This small molecule binds to this protein.
Small molecule (SMILES): Cc1cc(C(=O)N[C@@H](CC(=O)N2CCCC[C@@H]2C)C(=O)N[C@@H](C)C(=O)NCc2ccc(F)cc2F)no1

Sequence of chain 1.X:
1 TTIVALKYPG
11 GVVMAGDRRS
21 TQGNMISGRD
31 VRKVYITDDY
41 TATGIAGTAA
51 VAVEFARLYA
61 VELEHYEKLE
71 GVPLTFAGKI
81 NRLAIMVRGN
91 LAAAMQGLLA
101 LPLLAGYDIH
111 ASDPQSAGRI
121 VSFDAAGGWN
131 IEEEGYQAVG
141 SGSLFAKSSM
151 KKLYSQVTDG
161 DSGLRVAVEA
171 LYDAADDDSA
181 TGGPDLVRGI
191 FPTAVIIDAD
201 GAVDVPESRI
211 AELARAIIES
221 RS

Binding-site contacts:
Ligand atom C01 contacts residue CIT1 of chain 1.HB at 3.5 Å.
Ligand atom C29 contacts residue CIT1 of chain 1.HB at 3.5 Å.
Ligand atom N28 contacts residue GLY47 of chain 1.W at 2.9 Å (h-bond).
Ligand atom C07 contacts residue ASP124 of chain 1.X at 3.2 Å.
Ligand atom N03 contacts residue THR21 of chain 1.W at 2.7 Å (h-bond).
Ligand atom C29 contacts residue THR1 of chain 1.W at 3.1 Å.
Ligand atom C13 contacts residue ASP124 of chain 1.X at 3.5 Å.
Ligand atom C02 contacts residue THR21 of chain 1.W at 3.6 Å.
Ligand atom C31 contacts residue LYS33 of chain 1.W at 3.6 Å.
Ligand atom C08 contacts residue SER27 of chain 1.W at 3.4 Å.
Ligand atom C06 contacts residue ASP124 of chain 1.X at 3.5 Å.
Ligand atom F34 contacts residue ALA52 of chain 1.W at 3.5 Å.
Ligand atom N17 contacts residue ASP124 of chain 1.X at 2.6 Å (salt-bridge).
Ligand atom N10 contacts residue SER20 of chain 1.W at 3.6 Å (h-bond).
Ligand atom N28 contacts residue CIT1 of chain 1.HB at 3.3 Å (h-bond).
Ligand atom O24 contacts residue ALA126 of chain 1.X at 3.5 Å (h-bond).
Ligand atom C16 contacts residue SER20 of chain 1.W at 3.4 Å.
Ligand atom C13 contacts residue PHE123 of chain 1.X at 3.6 Å (hydrophobic).
Ligand atom C33 contacts residue LYS33 of chain 1.W at 3.5 Å.
Ligand atom C07 contacts residue SER20 of chain 1.W at 3.4 Å.
Ligand atom O09 contacts residue GLN22 of chain 1.W at 2.9 Å (h-bond).
Ligand atom O09 contacts residue SER27 of chain 1.W at 2.8 Å (h-bond).
Ligand atom F37 contacts residue VAL31 of chain 1.W at 3.5 Å.
Ligand atom C32 contacts residue ALA52 of chain 1.W at 3.5 Å (hydrophobic).
Ligand atom F37 contacts residue ALA49 of chain 1.W at 3.4 Å.
Ligand atom F34 contacts residue ARG32 of chain 1.W at 3.4 Å.
Ligand atom O27 contacts residue SER20 of chain 1.W at 3.5 Å.
Ligand atom C30 contacts residue LYS33 of chain 1.W at 3.4 Å.
Ligand atom C14 contacts residue TRP129 of chain 1.X at 3.6 Å (hydrophobic).
Ligand atom O05 contacts residue ALA49 of chain 1.W at 2.9 Å (h-bond).
Ligand atom C36 contacts residue ALA49 of chain 1.W at 3.5 Å (hydrophobic).
Ligand atom C32 contacts residue ILE45 of chain 1.W at 3.4 Å (hydrophobic).
Ligand atom C13 contacts residue GLY128 of chain 1.X at 3.3 Å.
Ligand atom C31 contacts residue THR1 of chain 1.W at 3.5 Å.
Ligand atom O27 contacts residue THR21 of chain 1.W at 2.9 Å (h-bond).
Ligand atom C32 contacts residue LYS33 of chain 1.W at 3.5 Å.
Ligand atom O24 contacts residue ALA125 of chain 1.X at 3.4 Å.
Ligand atom C08 contacts residue SER20 of chain 1.W at 3.3 Å.
Ligand atom F34 contacts residue VAL53 of chain 1.W at 3.4 Å.
Ligand atom C35 contacts residue ALA49 of chain 1.W at 3.5 Å (hydrophobic).

Sequence of chain 1.W:
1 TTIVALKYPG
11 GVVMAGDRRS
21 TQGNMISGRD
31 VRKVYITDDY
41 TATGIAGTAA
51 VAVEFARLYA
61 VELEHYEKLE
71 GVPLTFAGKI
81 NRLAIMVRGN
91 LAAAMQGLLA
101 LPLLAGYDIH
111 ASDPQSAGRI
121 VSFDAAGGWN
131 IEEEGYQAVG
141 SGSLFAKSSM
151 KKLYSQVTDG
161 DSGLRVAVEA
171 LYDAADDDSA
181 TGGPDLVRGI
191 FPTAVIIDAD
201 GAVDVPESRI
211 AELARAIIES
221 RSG